A protein and the small-molecule ligand that binds it are described below.
Small molecule (SMILES): CC(=O)N[C@H]1[C@H](O[C@H]2[C@H](O)[C@@H](NC(C)=O)CO[C@@H]2CO)O[C@H](CO)[C@@H](O[C@@H]2O[C@H](CO[C@H]3O[C@H](CO)[C@@H](O)[C@H](O[C@H]4O[C@H](CO)[C@@H](O)[C@H](O)[C@@H]4O[C@H]4O[C@H](CO)[C@@H](O)[C@H](O)[C@@H]4O)[C@@H]3O)[C@@H](O)[C@H](O[C@H]3O[C@H](CO)[C@@H](O)[C@H](O)[C@@H]3O)[C@@H]2O)[C@@H]1O

Sequence of chain 2.B:
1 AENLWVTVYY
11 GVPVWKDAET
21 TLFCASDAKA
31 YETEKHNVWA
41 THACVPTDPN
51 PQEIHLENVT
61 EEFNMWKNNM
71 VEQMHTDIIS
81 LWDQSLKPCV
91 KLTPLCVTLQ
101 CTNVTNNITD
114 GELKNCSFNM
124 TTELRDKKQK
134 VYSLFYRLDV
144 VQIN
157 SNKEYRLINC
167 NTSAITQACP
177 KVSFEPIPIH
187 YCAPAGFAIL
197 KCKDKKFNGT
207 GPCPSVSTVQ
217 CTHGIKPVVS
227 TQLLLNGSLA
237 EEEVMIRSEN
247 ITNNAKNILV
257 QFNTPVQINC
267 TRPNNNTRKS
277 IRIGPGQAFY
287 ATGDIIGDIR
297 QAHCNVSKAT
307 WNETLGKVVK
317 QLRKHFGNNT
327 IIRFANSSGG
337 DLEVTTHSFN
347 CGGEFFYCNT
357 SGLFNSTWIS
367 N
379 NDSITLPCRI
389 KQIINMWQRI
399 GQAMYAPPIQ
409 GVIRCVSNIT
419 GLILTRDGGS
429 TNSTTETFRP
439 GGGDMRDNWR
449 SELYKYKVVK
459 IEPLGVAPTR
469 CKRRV

Binding-site contacts:
Ligand atom C3 contacts residue NAG2 of chain 2.U at 4.1 Å.
Ligand atom O2 contacts residue MAN4 of chain 2.U at 4.0 Å.
Ligand atom O5 contacts residue ASN332 of chain 2.B at 2.5 Å (h-bond).
Ligand atom O5 contacts residue MAN4 of chain 2.U at 3.6 Å.
Ligand atom C2 contacts residue ASN332 of chain 2.B at 2.6 Å.
Ligand atom C5 contacts residue ASN332 of chain 2.B at 3.6 Å.
Ligand atom C7 contacts residue NAG2 of chain 2.U at 4.1 Å.
Ligand atom C3 contacts residue ASN332 of chain 2.B at 3.8 Å.
Ligand atom C2 contacts residue ARG85 of chain 2.E at 3.2 Å.
Ligand atom C1 contacts residue ASN332 of chain 2.B at 1.4 Å.
Ligand atom C1 contacts residue MAN4 of chain 2.U at 3.1 Å.
Ligand atom O4 contacts residue ARG85 of chain 2.E at 3.3 Å (salt-bridge).
Ligand atom C8 contacts residue NAG1 of chain 2.U at 3.3 Å.
Ligand atom O3 contacts residue NAG2 of chain 2.U at 3.7 Å.
Ligand atom O5 contacts residue ARG85 of chain 2.E at 3.8 Å.
Ligand atom O7 contacts residue ASN332 of chain 2.B at 2.7 Å (h-bond).
Ligand atom C7 contacts residue ASN332 of chain 2.B at 3.3 Å.
Ligand atom N2 contacts residue NAG1 of chain 2.U at 4.0 Å.
Ligand atom C2 contacts residue MAN4 of chain 2.U at 4.1 Å.
Ligand atom N2 contacts residue ASN332 of chain 2.B at 2.9 Å (h-bond).
Ligand atom O3 contacts residue ARG85 of chain 2.E at 2.9 Å (salt-bridge).
Ligand atom C7 contacts residue NAG1 of chain 2.U at 2.9 Å.
Ligand atom O4 contacts residue NAG1 of chain 2.U at 3.7 Å.
Ligand atom O3 contacts residue MAN4 of chain 2.U at 3.6 Å.
Ligand atom O2 contacts residue ARG85 of chain 2.E at 2.5 Å (salt-bridge).
Ligand atom C6 contacts residue ARG85 of chain 2.E at 3.7 Å.
Ligand atom C1 contacts residue SER357 of chain 2.B at 3.4 Å.
Ligand atom C3 contacts residue ARG85 of chain 2.E at 3.7 Å.
Ligand atom O5 contacts residue NAG2 of chain 2.U at 4.0 Å.
Ligand atom O4 contacts residue NAG2 of chain 2.U at 3.9 Å.
Ligand atom C4 contacts residue ARG85 of chain 2.E at 3.7 Å.
Ligand atom O6 contacts residue ARG85 of chain 2.E at 3.8 Å.
Ligand atom C5 contacts residue ARG85 of chain 2.E at 3.0 Å.
Ligand atom O2 contacts residue MAN4 of chain 2.U at 4.0 Å.
Ligand atom C8 contacts residue ASN361 of chain 2.B at 4.1 Å.
Ligand atom O7 contacts residue NAG2 of chain 2.U at 3.0 Å (h-bond).
Ligand atom O7 contacts residue NAG1 of chain 2.U at 2.3 Å (h-bond).
Ligand atom C1 contacts residue ARG85 of chain 2.E at 3.8 Å.
Ligand atom O5 contacts residue SER357 of chain 2.B at 4.1 Å.
Ligand atom O3 contacts residue NAG2 of chain 2.U at 4.1 Å.

Sequence of chain 2.E:
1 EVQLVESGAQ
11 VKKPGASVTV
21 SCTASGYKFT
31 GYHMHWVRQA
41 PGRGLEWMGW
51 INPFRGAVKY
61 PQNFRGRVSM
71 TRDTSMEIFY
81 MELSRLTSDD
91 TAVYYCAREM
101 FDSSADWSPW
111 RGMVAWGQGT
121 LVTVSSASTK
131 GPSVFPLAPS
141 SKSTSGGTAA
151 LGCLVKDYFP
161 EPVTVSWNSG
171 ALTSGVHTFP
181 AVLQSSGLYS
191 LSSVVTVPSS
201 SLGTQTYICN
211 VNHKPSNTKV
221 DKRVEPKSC